Binding-site contacts:
Ligand atom O08 contacts residue ALA49 of chain 1.D at 3.8 Å.
Ligand atom C06 contacts residue THR181 of chain 1.D at 3.8 Å.
Ligand atom O12 contacts residue ASN48 of chain 1.D at 3.0 Å (h-bond).
Ligand atom C07 contacts residue ASP90 of chain 1.D at 3.4 Å.
Ligand atom C13 contacts residue THR181 of chain 1.D at 3.6 Å.
Ligand atom C11 contacts residue ASN48 of chain 1.D at 3.7 Å.
Ligand atom C01 contacts residue LEU104 of chain 1.D at 3.9 Å (hydrophobic).
Ligand atom C22 contacts residue ALA52 of chain 1.D at 3.9 Å (hydrophobic).
Ligand atom C09 contacts residue ASP90 of chain 1.D at 3.4 Å.
Ligand atom C05 contacts residue MET95 of chain 1.D at 3.8 Å (hydrophobic).
Ligand atom C23 contacts residue ALA52 of chain 1.D at 3.9 Å (hydrophobic).
Ligand atom C03 contacts residue PHE135 of chain 1.D at 3.5 Å (hydrophobic).
Ligand atom O14 contacts residue MET95 of chain 1.D at 3.6 Å.
Ligand atom C03 contacts residue VAL147 of chain 1.D at 3.9 Å (hydrophobic).
Ligand atom C17 contacts residue ALA52 of chain 1.D at 3.9 Å (hydrophobic).
Ligand atom O08 contacts residue ASP90 of chain 1.D at 2.6 Å (salt-bridge).
Ligand atom C02 contacts residue PHE135 of chain 1.D at 3.6 Å (hydrophobic).
Ligand atom N15 contacts residue ALA52 of chain 1.D at 3.7 Å.
Ligand atom O08 contacts residue ALA52 of chain 1.D at 3.2 Å.
Ligand atom C21 contacts residue ASP51 of chain 1.D at 3.8 Å.
Ligand atom C09 contacts residue THR181 of chain 1.D at 3.9 Å.
Ligand atom C16 contacts residue GLY94 of chain 1.D at 3.6 Å.
Ligand atom C07 contacts residue THR181 of chain 1.D at 3.7 Å.
Ligand atom C10 contacts residue ASN48 of chain 1.D at 3.6 Å.
Ligand atom C04 contacts residue ASN48 of chain 1.D at 4.0 Å.
Ligand atom C02 contacts residue ASN48 of chain 1.D at 3.8 Å.
Ligand atom C01 contacts residue ASN48 of chain 1.D at 3.7 Å.
Ligand atom O14 contacts residue THR181 of chain 1.D at 2.6 Å (h-bond).
Ligand atom C11 contacts residue VAL183 of chain 1.D at 3.5 Å (hydrophobic).
Ligand atom C09 contacts residue ALA49 of chain 1.D at 3.8 Å (hydrophobic).
Ligand atom C11 contacts residue LEU45 of chain 1.D at 3.8 Å (hydrophobic).
Ligand atom O08 contacts residue THR181 of chain 1.D at 3.6 Å.
Ligand atom O12 contacts residue LEU45 of chain 1.D at 3.2 Å.
Ligand atom C13 contacts residue ALA52 of chain 1.D at 3.9 Å (hydrophobic).
Ligand atom O14 contacts residue GLY94 of chain 1.D at 3.7 Å.
Ligand atom C09 contacts residue ASN48 of chain 1.D at 3.9 Å.
Ligand atom C16 contacts residue ALA52 of chain 1.D at 3.9 Å (hydrophobic).
Ligand atom C01 contacts residue DMS1 of chain 1.N at 3.7 Å.
Ligand atom C18 contacts residue ILE93 of chain 1.D at 3.7 Å (hydrophobic).
Ligand atom C16 contacts residue ILE93 of chain 1.D at 3.9 Å (hydrophobic).

This small molecule binds to this protein.
Small molecule (SMILES): CC(C)c1cc(C(=O)N2Cc3ccccc3C2)c(O)cc1C=O

Sequence of chain 1.D:
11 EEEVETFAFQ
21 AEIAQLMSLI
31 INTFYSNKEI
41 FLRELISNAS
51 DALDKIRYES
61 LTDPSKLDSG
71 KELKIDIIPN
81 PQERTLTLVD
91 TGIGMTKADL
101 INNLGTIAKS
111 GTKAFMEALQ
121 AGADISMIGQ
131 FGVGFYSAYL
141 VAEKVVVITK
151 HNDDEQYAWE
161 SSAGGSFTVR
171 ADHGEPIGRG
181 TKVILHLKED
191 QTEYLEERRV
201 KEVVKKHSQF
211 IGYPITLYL